Sequence of chain 1.A:
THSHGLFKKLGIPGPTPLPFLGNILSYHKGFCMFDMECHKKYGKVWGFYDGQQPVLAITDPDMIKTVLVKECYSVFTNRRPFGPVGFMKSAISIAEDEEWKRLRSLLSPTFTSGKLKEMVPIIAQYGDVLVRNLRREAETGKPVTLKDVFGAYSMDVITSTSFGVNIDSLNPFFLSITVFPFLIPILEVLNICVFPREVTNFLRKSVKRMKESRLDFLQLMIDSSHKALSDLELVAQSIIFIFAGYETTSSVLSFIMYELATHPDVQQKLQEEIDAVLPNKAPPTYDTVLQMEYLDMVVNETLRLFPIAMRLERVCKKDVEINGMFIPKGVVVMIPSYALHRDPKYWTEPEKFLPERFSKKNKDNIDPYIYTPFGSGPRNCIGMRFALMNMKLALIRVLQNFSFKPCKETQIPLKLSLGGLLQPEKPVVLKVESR

The small molecule below binds the protein below.
Small molecule (SMILES): CC(C)(C)OC(=O)N[C@H](CS[C@H](Cc1ccccc1)C(=O)NCCc1cccnc1)Cc1c[nH]c2ccccc12

Binding-site contacts:
Ligand atom C19 contacts residue PHE221 of chain 1.A at 3.4 Å (hydrophobic).
Ligand atom C02 contacts residue ILE100 of chain 1.A at 3.8 Å (hydrophobic).
Ligand atom C03 contacts residue ARG85 of chain 1.A at 3.2 Å.
Ligand atom N34 contacts residue ARG85 of chain 1.A at 3.4 Å.
Ligand atom C16 contacts residue PHE221 of chain 1.A at 3.6 Å (hydrophobic).
Ligand atom C24 contacts residue PHE284 of chain 1.A at 3.8 Å (hydrophobic).
Ligand atom C06 contacts residue PHE88 of chain 1.A at 3.9 Å (hydrophobic).
Ligand atom C03 contacts residue ARG86 of chain 1.A at 2.9 Å.
Ligand atom C17 contacts residue PHE221 of chain 1.A at 3.7 Å (hydrophobic).
Ligand atom C28 contacts residue HEM1 of chain 1.B at 3.4 Å.
Ligand atom C13 contacts residue PHE221 of chain 1.A at 3.8 Å (hydrophobic).
Ligand atom O07 contacts residue PHE88 of chain 1.A at 3.0 Å.
Ligand atom C18 contacts residue PHE221 of chain 1.A at 3.6 Å (hydrophobic).
Ligand atom C26 contacts residue ALA285 of chain 1.A at 3.5 Å (hydrophobic).
Ligand atom C17 contacts residue PHE284 of chain 1.A at 4.0 Å (hydrophobic).
Ligand atom C18 contacts residue PHE284 of chain 1.A at 3.5 Å (hydrophobic).
Ligand atom O07 contacts residue ARG86 of chain 1.A at 3.7 Å.
Ligand atom O21 contacts residue ILE281 of chain 1.A at 3.2 Å.
Ligand atom C26 contacts residue HEM1 of chain 1.B at 3.0 Å.
Ligand atom C23 contacts residue SER99 of chain 1.A at 3.8 Å.
Ligand atom C29 contacts residue THR289 of chain 1.A at 3.6 Å.
Ligand atom C15 contacts residue PHE221 of chain 1.A at 3.4 Å (hydrophobic).
Ligand atom C03 contacts residue PRO87 of chain 1.A at 3.7 Å (hydrophobic).
Ligand atom C33 contacts residue ARG85 of chain 1.A at 3.5 Å.
Ligand atom C28 contacts residue THR289 of chain 1.A at 3.6 Å.
Ligand atom C39 contacts residue ALA350 of chain 1.A at 3.8 Å (hydrophobic).
Ligand atom C01 contacts residue PHE88 of chain 1.A at 3.6 Å (hydrophobic).
Ligand atom C01 contacts residue ILE100 of chain 1.A at 3.3 Å (hydrophobic).
Ligand atom N27 contacts residue HEM1 of chain 1.B at 2.4 Å.
Ligand atom C04 contacts residue ILE100 of chain 1.A at 3.0 Å (hydrophobic).
Ligand atom O05 contacts residue SER99 of chain 1.A at 3.1 Å (h-bond).
Ligand atom O05 contacts residue ILE100 of chain 1.A at 3.5 Å.
Ligand atom C24 contacts residue ALA285 of chain 1.A at 3.7 Å (hydrophobic).
Ligand atom C04 contacts residue SER99 of chain 1.A at 3.6 Å.
Ligand atom C30 contacts residue PHE284 of chain 1.A at 3.4 Å (hydrophobic).
Ligand atom C14 contacts residue PHE221 of chain 1.A at 3.3 Å (hydrophobic).
Ligand atom C40 contacts residue HEM1 of chain 1.B at 3.3 Å.
Ligand atom O21 contacts residue SER99 of chain 1.A at 3.3 Å (h-bond).
Ligand atom C25 contacts residue ALA285 of chain 1.A at 3.6 Å (hydrophobic).
Ligand atom C04 contacts residue ARG85 of chain 1.A at 3.9 Å.